Sequence of chain 1.C:
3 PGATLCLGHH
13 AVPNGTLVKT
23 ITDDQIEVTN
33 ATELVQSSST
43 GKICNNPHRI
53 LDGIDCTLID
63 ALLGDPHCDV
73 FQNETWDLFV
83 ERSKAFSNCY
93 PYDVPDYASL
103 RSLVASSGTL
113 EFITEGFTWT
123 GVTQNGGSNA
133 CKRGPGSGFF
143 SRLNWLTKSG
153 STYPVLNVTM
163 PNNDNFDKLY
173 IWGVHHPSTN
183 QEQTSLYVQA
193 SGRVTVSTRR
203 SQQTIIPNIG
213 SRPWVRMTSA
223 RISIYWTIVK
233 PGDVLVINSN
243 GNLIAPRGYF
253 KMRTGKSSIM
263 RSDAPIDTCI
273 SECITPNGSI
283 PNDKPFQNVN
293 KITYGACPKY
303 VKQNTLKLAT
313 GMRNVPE

This protein binds this small molecule.
Small molecule (SMILES): CC(=O)N[C@H]1[C@H](O[C@H]2[C@H](O)[C@@H](NC(C)=O)CO[C@@H]2CO)O[C@H](CO)[C@@H](O[C@@H]2O[C@H](CO)[C@@H](O)[C@H](O)[C@@H]2O)[C@@H]1O

Binding-site contacts:
Ligand atom C8 contacts residue THR161 of chain 1.C at 3.9 Å.
Ligand atom O7 contacts residue ASN159 of chain 1.C at 3.3 Å (h-bond).
Ligand atom C1 contacts residue ASN159 of chain 1.C at 1.5 Å.
Ligand atom O5 contacts residue ASN159 of chain 1.C at 2.3 Å (h-bond).
Ligand atom C5 contacts residue ASN159 of chain 1.C at 3.6 Å.
Ligand atom N2 contacts residue ASN159 of chain 1.C at 3.1 Å (h-bond).
Ligand atom C8 contacts residue VAL236 of chain 1.C at 3.9 Å (hydrophobic).
Ligand atom C2 contacts residue ASN159 of chain 1.C at 2.6 Å.
Ligand atom C6 contacts residue THR161 of chain 1.C at 3.0 Å.
Ligand atom C4 contacts residue ASN159 of chain 1.C at 4.2 Å.
Ligand atom C5 contacts residue THR161 of chain 1.C at 4.2 Å.
Ligand atom C7 contacts residue ASN159 of chain 1.C at 3.4 Å.
Ligand atom O5 contacts residue THR161 of chain 1.C at 4.3 Å.
Ligand atom C3 contacts residue ASN159 of chain 1.C at 3.9 Å.
Ligand atom O6 contacts residue THR161 of chain 1.C at 3.4 Å (h-bond).